Sequence of chain 1.A:
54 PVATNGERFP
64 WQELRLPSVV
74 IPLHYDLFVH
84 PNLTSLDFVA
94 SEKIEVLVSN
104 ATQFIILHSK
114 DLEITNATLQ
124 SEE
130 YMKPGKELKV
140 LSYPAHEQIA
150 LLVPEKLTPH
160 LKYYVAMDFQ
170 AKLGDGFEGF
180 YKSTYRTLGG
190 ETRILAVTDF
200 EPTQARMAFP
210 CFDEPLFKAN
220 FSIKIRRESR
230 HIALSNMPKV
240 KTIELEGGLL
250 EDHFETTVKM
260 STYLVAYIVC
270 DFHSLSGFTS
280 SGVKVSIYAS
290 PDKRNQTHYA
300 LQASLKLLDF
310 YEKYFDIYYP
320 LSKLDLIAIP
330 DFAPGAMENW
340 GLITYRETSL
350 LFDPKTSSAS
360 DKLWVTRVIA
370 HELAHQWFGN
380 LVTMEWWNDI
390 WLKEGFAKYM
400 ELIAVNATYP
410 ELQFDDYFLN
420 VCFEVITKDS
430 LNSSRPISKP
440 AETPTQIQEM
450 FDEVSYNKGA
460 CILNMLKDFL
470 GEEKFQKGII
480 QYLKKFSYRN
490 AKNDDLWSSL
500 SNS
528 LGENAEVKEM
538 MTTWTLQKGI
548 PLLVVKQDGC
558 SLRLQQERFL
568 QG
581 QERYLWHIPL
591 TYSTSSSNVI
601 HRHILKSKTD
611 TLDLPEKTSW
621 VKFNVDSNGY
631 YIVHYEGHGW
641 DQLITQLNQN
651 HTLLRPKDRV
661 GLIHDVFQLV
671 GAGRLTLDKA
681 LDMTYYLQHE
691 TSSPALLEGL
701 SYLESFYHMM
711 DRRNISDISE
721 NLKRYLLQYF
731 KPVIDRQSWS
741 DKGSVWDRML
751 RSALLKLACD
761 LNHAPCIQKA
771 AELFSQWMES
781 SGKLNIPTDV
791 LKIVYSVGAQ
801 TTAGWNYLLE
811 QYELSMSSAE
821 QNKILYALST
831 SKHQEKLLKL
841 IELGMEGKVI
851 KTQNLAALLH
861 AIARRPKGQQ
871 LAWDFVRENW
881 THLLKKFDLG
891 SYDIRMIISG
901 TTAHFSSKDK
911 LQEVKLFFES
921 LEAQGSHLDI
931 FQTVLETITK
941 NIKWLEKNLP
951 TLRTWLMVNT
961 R

Binding-site contacts:
Ligand atom O5 contacts residue ASN650 of chain 1.A at 2.4 Å (h-bond).
Ligand atom N2 contacts residue ASN650 of chain 1.A at 2.8 Å (h-bond).
Ligand atom O5 contacts residue LEU653 of chain 1.A at 4.2 Å.
Ligand atom O6 contacts residue LEU653 of chain 1.A at 4.2 Å.
Ligand atom C7 contacts residue ASN650 of chain 1.A at 3.1 Å.
Ligand atom C6 contacts residue THR652 of chain 1.A at 4.0 Å.
Ligand atom C1 contacts residue ASN650 of chain 1.A at 1.4 Å.
Ligand atom C8 contacts residue ASN650 of chain 1.A at 4.0 Å.
Ligand atom C1 contacts residue THR652 of chain 1.A at 4.2 Å.
Ligand atom O7 contacts residue ASN650 of chain 1.A at 3.3 Å (h-bond).
Ligand atom O5 contacts residue THR652 of chain 1.A at 3.8 Å.
Ligand atom C5 contacts residue ASN650 of chain 1.A at 3.6 Å.
Ligand atom C3 contacts residue ASN650 of chain 1.A at 3.8 Å.
Ligand atom C5 contacts residue THR652 of chain 1.A at 3.8 Å.
Ligand atom C6 contacts residue LEU653 of chain 1.A at 3.9 Å (hydrophobic).
Ligand atom C2 contacts residue ASN650 of chain 1.A at 2.4 Å.
Ligand atom C4 contacts residue ASN650 of chain 1.A at 4.2 Å.

A small-molecule ligand and the protein it binds are described below.
Small molecule (SMILES): CC(=O)N[C@@H]1[C@@H](O)[C@H](O)[C@@H](CO)O[C@H]1O